Sequence of chain 1.A:
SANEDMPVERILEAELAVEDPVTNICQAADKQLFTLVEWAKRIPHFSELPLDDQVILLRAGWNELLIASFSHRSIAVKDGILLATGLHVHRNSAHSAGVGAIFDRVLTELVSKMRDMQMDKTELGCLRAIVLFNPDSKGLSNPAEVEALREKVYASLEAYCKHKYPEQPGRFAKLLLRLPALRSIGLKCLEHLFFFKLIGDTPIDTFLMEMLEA

Binding-site contacts:
Ligand atom C6 contacts residue CYS208 of chain 1.A at 3.6 Å (hydrophobic).
Ligand atom C13 contacts residue ALA48 of chain 1.A at 4.0 Å (hydrophobic).
Ligand atom C20 contacts residue LEU102 of chain 1.A at 3.7 Å (hydrophobic).
Ligand atom C20 contacts residue ILE44 of chain 1.A at 3.9 Å (hydrophobic).
Ligand atom O2 contacts residue ALA103 of chain 1.A at 2.8 Å (h-bond).
Ligand atom C20 contacts residue ALA47 of chain 1.A at 4.0 Å (hydrophobic).
Ligand atom C14 contacts residue LEU85 of chain 1.A at 4.1 Å (hydrophobic).
Ligand atom C18 contacts residue PHE89 of chain 1.A at 3.5 Å (hydrophobic).
Ligand atom O1 contacts residue ALA103 of chain 1.A at 3.4 Å.
Ligand atom C12 contacts residue LEU85 of chain 1.A at 3.8 Å (hydrophobic).
Ligand atom C17 contacts residue CYS208 of chain 1.A at 3.7 Å (hydrophobic).
Ligand atom C15 contacts residue ALA47 of chain 1.A at 4.2 Å (hydrophobic).
Ligand atom O2 contacts residue ARG92 of chain 1.A at 3.3 Å (salt-bridge).
Ligand atom C13 contacts residue PHE89 of chain 1.A at 3.4 Å (hydrophobic).
Ligand atom C11 contacts residue PHE89 of chain 1.A at 3.7 Å (hydrophobic).
Ligand atom C15 contacts residue PHE89 of chain 1.A at 3.7 Å (hydrophobic).
Ligand atom C3 contacts residue VAL118 of chain 1.A at 4.1 Å (hydrophobic).
Ligand atom C15 contacts residue GLN51 of chain 1.A at 3.8 Å.
Ligand atom O1 contacts residue PHE89 of chain 1.A at 3.8 Å.
Ligand atom C15 contacts residue ARG92 of chain 1.A at 3.6 Å.
Ligand atom O2 contacts residue ALA47 of chain 1.A at 3.5 Å.
Ligand atom C5 contacts residue CYS208 of chain 1.A at 3.9 Å (hydrophobic).
Ligand atom O2 contacts residue LEU102 of chain 1.A at 3.6 Å.
Ligand atom C14 contacts residue PHE89 of chain 1.A at 4.0 Å (hydrophobic).
Ligand atom C19 contacts residue TRP81 of chain 1.A at 4.2 Å (hydrophobic).
Ligand atom C10 contacts residue ALA48 of chain 1.A at 3.8 Å (hydrophobic).
Ligand atom C14 contacts residue ALA47 of chain 1.A at 4.2 Å (hydrophobic).
Ligand atom C15 contacts residue ALA103 of chain 1.A at 3.6 Å (hydrophobic).
Ligand atom C12 contacts residue PHE89 of chain 1.A at 3.7 Å (hydrophobic).
Ligand atom C19 contacts residue ASN82 of chain 1.A at 3.8 Å.
Ligand atom C7 contacts residue CYS208 of chain 1.A at 3.5 Å (hydrophobic).
Ligand atom C4 contacts residue ILE121 of chain 1.A at 3.8 Å (hydrophobic).
Ligand atom O2 contacts residue PHE89 of chain 1.A at 4.0 Å.
Ligand atom O1 contacts residue ARG92 of chain 1.A at 2.9 Å (salt-bridge).
Ligand atom C20 contacts residue PHE89 of chain 1.A at 3.3 Å (hydrophobic).
Ligand atom C14 contacts residue ALA48 of chain 1.A at 4.1 Å (hydrophobic).
Ligand atom O1 contacts residue GLN51 of chain 1.A at 3.2 Å.
Ligand atom C11 contacts residue ALA48 of chain 1.A at 3.6 Å (hydrophobic).
Ligand atom C12 contacts residue ALA48 of chain 1.A at 3.5 Å (hydrophobic).
Ligand atom C9 contacts residue ILE86 of chain 1.A at 4.1 Å (hydrophobic).

This protein binds this small molecule.
Small molecule (SMILES): CC1=C(/C=C/C(C)=C/C=C/C(C)=C/C(=O)O)C(C)(C)CCC1